Binding-site contacts:
Ligand atom NBK contacts residue GLY48 of chain 1.B at 2.7 Å (h-bond).
Ligand atom OAL contacts residue GLY49 of chain 1.A at 3.5 Å.
Ligand atom CG1 contacts residue ALA28 of chain 1.A at 3.6 Å (hydrophobic).
Ligand atom CAH contacts residue ALA28 of chain 1.B at 3.6 Å (hydrophobic).
Ligand atom CBE contacts residue ASP25 of chain 1.A at 2.9 Å.
Ligand atom CBV contacts residue GLY49 of chain 1.B at 3.6 Å.
Ligand atom OAK contacts residue GLY49 of chain 1.B at 3.4 Å.
Ligand atom CBB contacts residue ASP29 of chain 1.A at 3.5 Å.
Ligand atom CAB contacts residue THR82 of chain 1.B at 3.6 Å.
Ligand atom CBH contacts residue ASP25 of chain 1.B at 3.2 Å.
Ligand atom CBZ contacts residue GLY48 of chain 1.B at 3.6 Å.
Ligand atom O contacts residue ASP29 of chain 1.A at 2.9 Å (salt-bridge).
Ligand atom CAB contacts residue ARG8 of chain 1.B at 3.5 Å.
Ligand atom CAT contacts residue PRO81 of chain 1.B at 3.5 Å (hydrophobic).
Ligand atom CAC contacts residue ASP29 of chain 1.B at 3.4 Å.
Ligand atom CBW contacts residue PRO81 of chain 1.A at 3.3 Å (hydrophobic).
Ligand atom OAM contacts residue GLY27 of chain 1.A at 2.5 Å (h-bond).
Ligand atom CAC contacts residue ARG8 of chain 1.A at 3.4 Å.
Ligand atom CAF contacts residue GLY48 of chain 1.B at 3.2 Å.
Ligand atom CBE contacts residue GLY27 of chain 1.B at 3.3 Å.
Ligand atom OAM contacts residue ALA28 of chain 1.A at 3.1 Å (h-bond).
Ligand atom O contacts residue ALA28 of chain 1.A at 3.5 Å.
Ligand atom CCC contacts residue GLY27 of chain 1.A at 3.4 Å.
Ligand atom CAN contacts residue ASP29 of chain 1.A at 3.2 Å.
Ligand atom O contacts residue GLY27 of chain 1.A at 3.5 Å (h-bond).
Ligand atom CBC contacts residue ASP25 of chain 1.A at 2.8 Å.
Ligand atom CAA contacts residue ASP30 of chain 1.A at 3.6 Å.
Ligand atom CBO contacts residue GLY48 of chain 1.B at 3.5 Å.
Ligand atom NBJ contacts residue GLY48 of chain 1.A at 3.0 Å (h-bond).
Ligand atom OAM contacts residue ASP25 of chain 1.A at 3.5 Å (salt-bridge).
Ligand atom OAI contacts residue ASP29 of chain 1.B at 3.0 Å (salt-bridge).
Ligand atom NBM contacts residue GLY27 of chain 1.B at 3.1 Å (h-bond).
Ligand atom CAW contacts residue GLY27 of chain 1.A at 2.9 Å.
Ligand atom CBG contacts residue PHE53 of chain 1.B at 3.3 Å (hydrophobic).
Ligand atom OBN contacts residue GLY48 of chain 1.B at 3.6 Å.
Ligand atom CAW contacts residue LEU23 of chain 1.B at 3.5 Å (hydrophobic).
Ligand atom CA contacts residue GLY48 of chain 1.A at 3.4 Å.
Ligand atom OAM contacts residue ASP25 of chain 1.B at 3.6 Å (salt-bridge).
Ligand atom N contacts residue GLY27 of chain 1.A at 3.2 Å (h-bond).
Ligand atom CBU contacts residue GLY27 of chain 1.A at 3.6 Å.

This protein binds this small molecule.
Small molecule (SMILES): C=CCNC(=O)[C@@H](NC(=O)[C@@](O)(CCCN(Cc1ccc(-c2cccs2)cc1)NC(=O)[C@@H](NC(=O)OC)C(C)(C)C)Cc1ccc(CC=C)cc1)C(C)C

Sequence of chain 1.B:
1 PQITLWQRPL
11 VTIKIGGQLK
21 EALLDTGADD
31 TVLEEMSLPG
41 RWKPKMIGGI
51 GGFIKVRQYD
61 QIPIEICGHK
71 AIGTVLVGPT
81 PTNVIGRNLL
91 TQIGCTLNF

Sequence of chain 1.A:
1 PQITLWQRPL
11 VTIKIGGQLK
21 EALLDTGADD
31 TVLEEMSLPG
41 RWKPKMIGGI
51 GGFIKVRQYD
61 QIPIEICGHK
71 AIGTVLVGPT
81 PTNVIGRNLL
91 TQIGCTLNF